This small molecule binds to this protein.
Small molecule (SMILES): N[C@@H](CCC(=O)O)C(=O)O

Binding-site contacts:
Ligand atom OE2 contacts residue GLN67 of chain 1.A at 3.4 Å.
Ligand atom OE2 contacts residue TYR248 of chain 1.A at 3.5 Å (h-bond).
Ligand atom C contacts residue ASN117 of chain 1.A at 3.6 Å.
Ligand atom N contacts residue CYS200 of chain 1.A at 4.0 Å.
Ligand atom OXT contacts residue ASN170 of chain 1.A at 3.2 Å (h-bond).
Ligand atom C contacts residue GLU163 of chain 1.A at 4.2 Å.
Ligand atom OXT contacts residue CYS200 of chain 1.A at 4.5 Å.
Ligand atom CB contacts residue GLN67 of chain 1.A at 3.3 Å.
Ligand atom OXT contacts residue TYR196 of chain 1.A at 2.9 Å (h-bond).
Ligand atom CG contacts residue VAL266 of chain 1.A at 4.0 Å (hydrophobic).
Ligand atom OE2 contacts residue VAL266 of chain 1.A at 3.1 Å (h-bond).
Ligand atom CA contacts residue GLU163 of chain 1.A at 3.5 Å.
Ligand atom CD contacts residue SER68 of chain 1.A at 3.0 Å.
Ligand atom N contacts residue GLN67 of chain 1.A at 2.9 Å (h-bond).
Ligand atom CD contacts residue VAL266 of chain 1.A at 3.7 Å (hydrophobic).
Ligand atom N contacts residue GLU163 of chain 1.A at 2.9 Å (salt-bridge).
Ligand atom CA contacts residue GLN67 of chain 1.A at 3.6 Å.
Ligand atom CG contacts residue SER68 of chain 1.A at 3.8 Å.
Ligand atom CB contacts residue TYR31 of chain 1.A at 4.0 Å (hydrophobic).
Ligand atom OXT contacts residue GLU163 of chain 1.A at 4.5 Å.
Ligand atom OE2 contacts residue GLY265 of chain 1.A at 3.8 Å.
Ligand atom CB contacts residue VAL266 of chain 1.A at 4.2 Å (hydrophobic).
Ligand atom CB contacts residue SER68 of chain 1.A at 4.1 Å.
Ligand atom N contacts residue TYR31 of chain 1.A at 3.5 Å (h-bond).
Ligand atom OE1 contacts residue SER68 of chain 1.A at 3.2 Å (h-bond).
Ligand atom O contacts residue ASN117 of chain 1.A at 2.9 Å (h-bond).
Ligand atom C contacts residue TYR196 of chain 1.A at 3.9 Å (hydrophobic).
Ligand atom CA contacts residue TYR31 of chain 1.A at 3.4 Å (hydrophobic).
Ligand atom OE1 contacts residue TYR248 of chain 1.A at 2.3 Å (h-bond).
Ligand atom OXT contacts residue ASN117 of chain 1.A at 3.5 Å (h-bond).
Ligand atom CD contacts residue TYR248 of chain 1.A at 3.3 Å (hydrophobic).
Ligand atom C contacts residue ASN170 of chain 1.A at 3.8 Å.
Ligand atom O contacts residue ASN170 of chain 1.A at 4.0 Å.
Ligand atom OE2 contacts residue SER68 of chain 1.A at 3.0 Å (h-bond).
Ligand atom OE1 contacts residue VAL266 of chain 1.A at 4.0 Å.

Sequence of chain 1.A:
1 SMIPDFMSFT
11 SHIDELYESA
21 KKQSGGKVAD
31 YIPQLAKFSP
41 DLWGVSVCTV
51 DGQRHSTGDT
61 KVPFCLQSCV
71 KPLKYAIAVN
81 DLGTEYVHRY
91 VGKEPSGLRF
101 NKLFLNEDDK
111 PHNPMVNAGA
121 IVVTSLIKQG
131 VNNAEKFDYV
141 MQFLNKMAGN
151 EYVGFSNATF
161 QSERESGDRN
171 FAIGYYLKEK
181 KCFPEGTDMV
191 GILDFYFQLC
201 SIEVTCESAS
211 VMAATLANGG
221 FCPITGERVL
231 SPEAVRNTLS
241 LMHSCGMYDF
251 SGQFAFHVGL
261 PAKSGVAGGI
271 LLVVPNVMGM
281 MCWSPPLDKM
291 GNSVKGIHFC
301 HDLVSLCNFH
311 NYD